Sequence of chain 1.A:
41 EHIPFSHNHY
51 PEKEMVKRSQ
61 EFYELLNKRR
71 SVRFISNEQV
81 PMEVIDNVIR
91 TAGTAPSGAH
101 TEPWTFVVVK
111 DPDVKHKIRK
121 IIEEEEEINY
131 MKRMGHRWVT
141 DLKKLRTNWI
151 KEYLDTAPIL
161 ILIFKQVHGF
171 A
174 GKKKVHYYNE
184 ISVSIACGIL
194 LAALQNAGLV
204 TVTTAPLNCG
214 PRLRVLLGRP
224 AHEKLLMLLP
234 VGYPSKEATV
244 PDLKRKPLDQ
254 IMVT

Sequence of chain 1.F:
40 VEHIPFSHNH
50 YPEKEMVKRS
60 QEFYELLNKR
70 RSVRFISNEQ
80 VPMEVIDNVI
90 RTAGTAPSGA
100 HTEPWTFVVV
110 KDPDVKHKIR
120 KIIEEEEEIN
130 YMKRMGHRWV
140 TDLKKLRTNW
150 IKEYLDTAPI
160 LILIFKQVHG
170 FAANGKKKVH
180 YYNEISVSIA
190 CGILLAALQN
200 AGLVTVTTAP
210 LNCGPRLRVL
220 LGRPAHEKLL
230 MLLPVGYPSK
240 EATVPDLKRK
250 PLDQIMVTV

Binding-site contacts:
Ligand atom CD2 contacts residue LEU142 of chain 1.A at 3.8 Å (hydrophobic).
Ligand atom CE2 contacts residue TRP138 of chain 1.A at 3.6 Å (hydrophobic).
Ligand atom CE1 contacts residue LEU142 of chain 1.A at 3.7 Å (hydrophobic).
Ligand atom N contacts residue GLU126 of chain 1.A at 3.0 Å (salt-bridge).
Ligand atom CG contacts residue FMN1 of chain 1.G at 3.7 Å.
Ligand atom OH contacts residue ALA99 of chain 1.F at 3.2 Å (h-bond).
Ligand atom O contacts residue LYS151 of chain 1.A at 3.0 Å (salt-bridge).
Ligand atom CA contacts residue GLU126 of chain 1.A at 3.5 Å.
Ligand atom CZ contacts residue ALA99 of chain 1.F at 3.9 Å (hydrophobic).
Ligand atom N contacts residue FMN1 of chain 1.G at 2.8 Å (h-bond).
Ligand atom OH contacts residue GLY98 of chain 1.F at 3.3 Å.
Ligand atom CE1 contacts residue FMN1 of chain 1.G at 3.5 Å.
Ligand atom F contacts residue LEU145 of chain 1.A at 3.8 Å.
Ligand atom CB contacts residue TYR130 of chain 1.A at 3.0 Å (hydrophobic).
Ligand atom O contacts residue FMN1 of chain 1.G at 2.9 Å (h-bond).
Ligand atom CB contacts residue LEU142 of chain 1.A at 3.3 Å (hydrophobic).
Ligand atom CD2 contacts residue TRP138 of chain 1.A at 3.8 Å (hydrophobic).
Ligand atom F contacts residue FMN1 of chain 1.G at 2.8 Å.
Ligand atom CE1 contacts residue ALA99 of chain 1.F at 3.9 Å (hydrophobic).
Ligand atom OXT contacts residue THR147 of chain 1.A at 3.6 Å.
Ligand atom OH contacts residue FMN1 of chain 1.G at 4.0 Å.
Ligand atom C contacts residue TYR130 of chain 1.A at 3.6 Å (hydrophobic).
Ligand atom O contacts residue GLU126 of chain 1.A at 3.5 Å (salt-bridge).
Ligand atom CD1 contacts residue LEU142 of chain 1.A at 3.5 Å (hydrophobic).
Ligand atom OH contacts residue TYR181 of chain 1.F at 3.6 Å.
Ligand atom CA contacts residue TYR130 of chain 1.A at 3.7 Å (hydrophobic).
Ligand atom CZ contacts residue FMN1 of chain 1.G at 3.8 Å.
Ligand atom OXT contacts residue ASN148 of chain 1.A at 3.5 Å (h-bond).
Ligand atom C contacts residue GLU126 of chain 1.A at 3.7 Å.
Ligand atom OXT contacts residue TYR130 of chain 1.A at 2.6 Å (h-bond).
Ligand atom OXT contacts residue LYS151 of chain 1.A at 2.6 Å (salt-bridge).
Ligand atom CE2 contacts residue TYR181 of chain 1.F at 3.9 Å (hydrophobic).
Ligand atom CD2 contacts residue FMN1 of chain 1.G at 3.9 Å.
Ligand atom C contacts residue FMN1 of chain 1.G at 3.5 Å.
Ligand atom N contacts residue ALA208 of chain 1.A at 3.7 Å.
Ligand atom C contacts residue LYS151 of chain 1.A at 3.1 Å.
Ligand atom F contacts residue ALA99 of chain 1.F at 3.0 Å.
Ligand atom CD1 contacts residue FMN1 of chain 1.G at 3.4 Å.
Ligand atom CG contacts residue LEU142 of chain 1.A at 3.5 Å (hydrophobic).
Ligand atom CA contacts residue FMN1 of chain 1.G at 3.8 Å.

A protein and the small-molecule ligand that binds it are described below.
Small molecule (SMILES): N[C@@H](Cc1ccc(O)c(F)c1)C(=O)O